The small molecule below binds the protein below.
Small molecule (SMILES): O=C/C=C/C=C(\O)C(=O)O

Binding-site contacts:
Ligand atom CA6 contacts residue LEU286 of chain 1.C at 4.2 Å (hydrophobic).
Ligand atom CA6 contacts residue VAL284 of chain 1.C at 4.3 Å (hydrophobic).
Ligand atom OA1 contacts residue ARG103 of chain 1.C at 2.9 Å (salt-bridge).
Ligand atom CA5 contacts residue LEU286 of chain 1.C at 4.0 Å (hydrophobic).
Ligand atom CA4 contacts residue TYR445 of chain 1.C at 4.3 Å (hydrophobic).
Ligand atom OA2 contacts residue ARG447 of chain 1.C at 3.2 Å (salt-bridge).
Ligand atom CA4 contacts residue PHE453 of chain 1.C at 4.2 Å (hydrophobic).
Ligand atom CA4 contacts residue LEU157 of chain 1.C at 3.8 Å (hydrophobic).
Ligand atom OA3 contacts residue PHE453 of chain 1.C at 3.8 Å.
Ligand atom CA2 contacts residue PHE453 of chain 1.C at 4.1 Å (hydrophobic).
Ligand atom OA2 contacts residue ARG103 of chain 1.C at 2.6 Å (salt-bridge).
Ligand atom CA5 contacts residue VAL284 of chain 1.C at 4.1 Å (hydrophobic).
Ligand atom CA2 contacts residue TYR445 of chain 1.C at 4.1 Å (hydrophobic).
Ligand atom OA1 contacts residue TYR445 of chain 1.C at 3.4 Å (h-bond).
Ligand atom OA3 contacts residue LEU157 of chain 1.C at 3.5 Å.
Ligand atom CA1 contacts residue ARG103 of chain 1.C at 3.4 Å.
Ligand atom CA5 contacts residue LEU153 of chain 1.C at 3.7 Å (hydrophobic).
Ligand atom CA6 contacts residue NAD1 of chain 1.K at 3.8 Å.
Ligand atom CA3 contacts residue LEU157 of chain 1.C at 4.0 Å (hydrophobic).
Ligand atom CA2 contacts residue ARG447 of chain 1.C at 4.2 Å.
Ligand atom CA1 contacts residue ARG447 of chain 1.C at 3.3 Å.
Ligand atom OA4 contacts residue CYS285 of chain 1.C at 2.3 Å (h-bond).
Ligand atom OA3 contacts residue TRP160 of chain 1.C at 3.7 Å.
Ligand atom CA6 contacts residue CYS285 of chain 1.C at 1.9 Å (hydrophobic).
Ligand atom CA1 contacts residue LEU156 of chain 1.C at 4.1 Å (hydrophobic).
Ligand atom CA4 contacts residue CYS285 of chain 1.C at 3.9 Å (hydrophobic).
Ligand atom OA4 contacts residue ASN152 of chain 1.C at 3.3 Å (h-bond).
Ligand atom CA5 contacts residue TYR445 of chain 1.C at 4.2 Å (hydrophobic).
Ligand atom OA4 contacts residue LEU286 of chain 1.C at 4.2 Å.
Ligand atom CA1 contacts residue TYR445 of chain 1.C at 4.1 Å (hydrophobic).
Ligand atom OA4 contacts residue VAL284 of chain 1.C at 3.6 Å.
Ligand atom CA5 contacts residue CYS285 of chain 1.C at 3.0 Å (hydrophobic).
Ligand atom CA3 contacts residue TYR445 of chain 1.C at 3.4 Å (hydrophobic).
Ligand atom OA4 contacts residue LEU153 of chain 1.C at 4.2 Å.
Ligand atom CA2 contacts residue LEU157 of chain 1.C at 3.9 Å (hydrophobic).
Ligand atom CA3 contacts residue PHE453 of chain 1.C at 4.3 Å (hydrophobic).
Ligand atom OA1 contacts residue ARG447 of chain 1.C at 2.7 Å (salt-bridge).
Ligand atom OA2 contacts residue TRP160 of chain 1.C at 3.4 Å.
Ligand atom OA4 contacts residue NAD1 of chain 1.K at 3.4 Å (h-bond).
Ligand atom OA2 contacts residue LEU156 of chain 1.C at 4.2 Å.

Sequence of chain 1.C:
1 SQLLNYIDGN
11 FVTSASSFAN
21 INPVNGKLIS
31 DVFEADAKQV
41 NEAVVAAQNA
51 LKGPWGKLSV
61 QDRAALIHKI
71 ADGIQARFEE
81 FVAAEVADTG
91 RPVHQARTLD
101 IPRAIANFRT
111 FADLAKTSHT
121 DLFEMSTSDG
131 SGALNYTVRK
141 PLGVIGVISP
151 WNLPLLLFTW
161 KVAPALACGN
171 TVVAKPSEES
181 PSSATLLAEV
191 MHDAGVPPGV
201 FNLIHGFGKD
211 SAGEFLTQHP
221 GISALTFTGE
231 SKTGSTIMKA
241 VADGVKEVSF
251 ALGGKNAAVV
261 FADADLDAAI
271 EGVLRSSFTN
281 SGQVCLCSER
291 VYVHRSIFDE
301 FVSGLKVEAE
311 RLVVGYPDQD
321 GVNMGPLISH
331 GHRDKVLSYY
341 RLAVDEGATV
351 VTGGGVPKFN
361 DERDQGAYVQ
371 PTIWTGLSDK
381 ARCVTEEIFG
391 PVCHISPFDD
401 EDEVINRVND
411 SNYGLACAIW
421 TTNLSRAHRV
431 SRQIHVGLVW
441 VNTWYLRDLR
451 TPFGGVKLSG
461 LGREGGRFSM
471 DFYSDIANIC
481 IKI